The small molecule below binds the protein below.
Small molecule (SMILES): Cc1cc(=O)n(C)c2cc(N3CCCCC3=O)ccc12

Sequence of chain 1.A:
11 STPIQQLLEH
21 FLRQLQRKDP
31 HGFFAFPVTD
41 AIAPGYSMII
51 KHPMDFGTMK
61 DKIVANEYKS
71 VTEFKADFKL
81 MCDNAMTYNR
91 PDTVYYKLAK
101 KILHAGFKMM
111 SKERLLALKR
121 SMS

Binding-site contacts:
Ligand atom NAS contacts residue PHE33 of chain 1.A at 3.5 Å (h-bond).
Ligand atom CAF contacts residue ILE42 of chain 1.A at 3.8 Å (hydrophobic).
Ligand atom CAO contacts residue PHE33 of chain 1.A at 3.9 Å (hydrophobic).
Ligand atom CAQ contacts residue TYR95 of chain 1.A at 3.8 Å (hydrophobic).
Ligand atom CAP contacts residue TYR95 of chain 1.A at 3.9 Å (hydrophobic).
Ligand atom CAR contacts residue TYR95 of chain 1.A at 3.7 Å (hydrophobic).
Ligand atom CAB contacts residue PHE34 of chain 1.A at 3.6 Å (hydrophobic).
Ligand atom NAT contacts residue TYR95 of chain 1.A at 3.8 Å.
Ligand atom CAL contacts residue PHE36 of chain 1.A at 3.7 Å (hydrophobic).
Ligand atom OAD contacts residue ASN89 of chain 1.A at 2.6 Å (h-bond).
Ligand atom CAG contacts residue ASN89 of chain 1.A at 3.2 Å.
Ligand atom CAN contacts residue TYR95 of chain 1.A at 3.9 Å (hydrophobic).
Ligand atom CAH contacts residue PHE33 of chain 1.A at 3.3 Å (hydrophobic).
Ligand atom CAG contacts residue TYR95 of chain 1.A at 3.9 Å (hydrophobic).
Ligand atom CAJ contacts residue PRO37 of chain 1.A at 4.0 Å (hydrophobic).
Ligand atom CAF contacts residue TYR95 of chain 1.A at 3.7 Å (hydrophobic).
Ligand atom CAA contacts residue TYR95 of chain 1.A at 4.0 Å (hydrophobic).
Ligand atom CAK contacts residue PHE33 of chain 1.A at 3.9 Å (hydrophobic).
Ligand atom CAA contacts residue ALA43 of chain 1.A at 3.9 Å (hydrophobic).
Ligand atom CAP contacts residue VAL38 of chain 1.A at 4.0 Å (hydrophobic).
Ligand atom CAB contacts residue PHE33 of chain 1.A at 3.7 Å (hydrophobic).
Ligand atom CAM contacts residue GLY32 of chain 1.A at 3.8 Å.
Ligand atom CAA contacts residue ILE42 of chain 1.A at 4.0 Å (hydrophobic).
Ligand atom CAE contacts residue TYR95 of chain 1.A at 4.1 Å (hydrophobic).
Ligand atom CAI contacts residue GLY32 of chain 1.A at 2.9 Å.
Ligand atom CAI contacts residue PHE36 of chain 1.A at 3.8 Å (hydrophobic).
Ligand atom CAJ contacts residue PHE36 of chain 1.A at 3.5 Å (hydrophobic).
Ligand atom CAK contacts residue GLY32 of chain 1.A at 2.9 Å.
Ligand atom OAC contacts residue PHE33 of chain 1.A at 3.6 Å.
Ligand atom CAM contacts residue PHE33 of chain 1.A at 3.6 Å (hydrophobic).
Ligand atom CAE contacts residue ILE42 of chain 1.A at 3.8 Å (hydrophobic).
Ligand atom CAL contacts residue PRO37 of chain 1.A at 3.9 Å (hydrophobic).
Ligand atom CAP contacts residue ASN89 of chain 1.A at 3.5 Å.
Ligand atom CAI contacts residue PHE33 of chain 1.A at 3.5 Å (hydrophobic).
Ligand atom CAB contacts residue VAL38 of chain 1.A at 3.5 Å (hydrophobic).
Ligand atom CAH contacts residue VAL38 of chain 1.A at 3.8 Å (hydrophobic).
Ligand atom OAD contacts residue TYR95 of chain 1.A at 4.0 Å.
Ligand atom NAT contacts residue VAL38 of chain 1.A at 3.5 Å.
Ligand atom CAL contacts residue PHE33 of chain 1.A at 3.8 Å (hydrophobic).
Ligand atom CAR contacts residue VAL38 of chain 1.A at 3.6 Å (hydrophobic).